Sequence of chain 1.A:
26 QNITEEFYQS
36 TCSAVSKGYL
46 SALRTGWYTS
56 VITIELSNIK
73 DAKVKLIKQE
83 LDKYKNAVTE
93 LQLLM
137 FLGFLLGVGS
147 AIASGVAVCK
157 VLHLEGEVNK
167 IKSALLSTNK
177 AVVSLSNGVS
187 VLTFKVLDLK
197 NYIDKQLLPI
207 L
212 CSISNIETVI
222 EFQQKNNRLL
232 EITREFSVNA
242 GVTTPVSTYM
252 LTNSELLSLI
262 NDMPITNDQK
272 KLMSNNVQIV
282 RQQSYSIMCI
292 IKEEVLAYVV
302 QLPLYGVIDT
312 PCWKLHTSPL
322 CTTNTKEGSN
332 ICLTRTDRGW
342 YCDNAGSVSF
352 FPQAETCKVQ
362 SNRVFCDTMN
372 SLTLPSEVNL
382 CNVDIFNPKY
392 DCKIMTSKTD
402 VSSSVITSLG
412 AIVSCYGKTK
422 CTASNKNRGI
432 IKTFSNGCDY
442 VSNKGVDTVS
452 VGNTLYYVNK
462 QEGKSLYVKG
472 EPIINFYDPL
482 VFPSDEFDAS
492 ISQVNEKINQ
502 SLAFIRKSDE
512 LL

This small molecule binds to this protein.
Small molecule (SMILES): CC(=O)N[C@@H]1[C@@H](O)[C@H](O)[C@@H](CO)O[C@H]1O

Binding-site contacts:
Ligand atom C6 contacts residue ASN496 of chain 1.A at 4.0 Å.
Ligand atom C1 contacts residue ASN500 of chain 1.A at 1.5 Å.
Ligand atom C6 contacts residue GLU497 of chain 1.A at 4.5 Å.
Ligand atom O6 contacts residue ASN496 of chain 1.A at 4.1 Å.
Ligand atom C7 contacts residue ASN500 of chain 1.A at 3.6 Å.
Ligand atom C3 contacts residue ASN500 of chain 1.A at 3.9 Å.
Ligand atom O5 contacts residue ASN496 of chain 1.A at 3.7 Å.
Ligand atom C8 contacts residue ASN500 of chain 1.A at 4.3 Å.
Ligand atom O7 contacts residue ASN500 of chain 1.A at 3.9 Å.
Ligand atom C2 contacts residue ASN500 of chain 1.A at 2.7 Å.
Ligand atom C4 contacts residue ASN500 of chain 1.A at 4.3 Å.
Ligand atom C1 contacts residue GLU497 of chain 1.A at 4.4 Å.
Ligand atom C1 contacts residue ASN496 of chain 1.A at 4.1 Å.
Ligand atom O6 contacts residue GLU497 of chain 1.A at 3.1 Å.
Ligand atom N2 contacts residue ASN500 of chain 1.A at 3.1 Å (h-bond).
Ligand atom O6 contacts residue SER493 of chain 1.A at 3.4 Å (h-bond).
Ligand atom C5 contacts residue ASN500 of chain 1.A at 3.6 Å.
Ligand atom O5 contacts residue GLU497 of chain 1.A at 3.9 Å.
Ligand atom C6 contacts residue SER493 of chain 1.A at 4.3 Å.
Ligand atom O5 contacts residue ASN500 of chain 1.A at 2.4 Å (h-bond).